Sequence of chain 23.B:
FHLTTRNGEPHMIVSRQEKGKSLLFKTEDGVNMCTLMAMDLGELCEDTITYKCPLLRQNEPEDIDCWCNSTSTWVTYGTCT

A small-molecule ligand and the protein it binds are described below.
Small molecule (SMILES): OC[C@H]1O[C@@H](O)[C@@H](O)[C@@H](O)[C@@H]1O

Binding-site contacts:
Ligand atom O2 contacts residue HIS2 of chain 23.B at 3.4 Å (h-bond).
Ligand atom O4 contacts residue BMA1 of chain 23.P at 4.0 Å.
Ligand atom C4 contacts residue BMA1 of chain 23.P at 3.6 Å.
Ligand atom O5 contacts residue NAG1 of chain 23.N at 2.5 Å (h-bond).
Ligand atom O6 contacts residue NAG1 of chain 23.N at 4.5 Å.
Ligand atom O2 contacts residue BMA1 of chain 23.P at 3.0 Å (h-bond).
Ligand atom C1 contacts residue NAG1 of chain 23.N at 1.7 Å.
Ligand atom C5 contacts residue NAG1 of chain 23.N at 3.8 Å.
Ligand atom C3 contacts residue BMA1 of chain 23.P at 2.5 Å.
Ligand atom O3 contacts residue BMA1 of chain 23.P at 1.1 Å.
Ligand atom C3 contacts residue NAG1 of chain 23.N at 4.1 Å.
Ligand atom C2 contacts residue NAG1 of chain 23.N at 2.9 Å.
Ligand atom C2 contacts residue BMA1 of chain 23.P at 3.2 Å.
Ligand atom O2 contacts residue NAG1 of chain 23.N at 3.4 Å (h-bond).
Ligand atom C2 contacts residue HIS2 of chain 23.B at 4.5 Å.